Sequence of chain 1.A:
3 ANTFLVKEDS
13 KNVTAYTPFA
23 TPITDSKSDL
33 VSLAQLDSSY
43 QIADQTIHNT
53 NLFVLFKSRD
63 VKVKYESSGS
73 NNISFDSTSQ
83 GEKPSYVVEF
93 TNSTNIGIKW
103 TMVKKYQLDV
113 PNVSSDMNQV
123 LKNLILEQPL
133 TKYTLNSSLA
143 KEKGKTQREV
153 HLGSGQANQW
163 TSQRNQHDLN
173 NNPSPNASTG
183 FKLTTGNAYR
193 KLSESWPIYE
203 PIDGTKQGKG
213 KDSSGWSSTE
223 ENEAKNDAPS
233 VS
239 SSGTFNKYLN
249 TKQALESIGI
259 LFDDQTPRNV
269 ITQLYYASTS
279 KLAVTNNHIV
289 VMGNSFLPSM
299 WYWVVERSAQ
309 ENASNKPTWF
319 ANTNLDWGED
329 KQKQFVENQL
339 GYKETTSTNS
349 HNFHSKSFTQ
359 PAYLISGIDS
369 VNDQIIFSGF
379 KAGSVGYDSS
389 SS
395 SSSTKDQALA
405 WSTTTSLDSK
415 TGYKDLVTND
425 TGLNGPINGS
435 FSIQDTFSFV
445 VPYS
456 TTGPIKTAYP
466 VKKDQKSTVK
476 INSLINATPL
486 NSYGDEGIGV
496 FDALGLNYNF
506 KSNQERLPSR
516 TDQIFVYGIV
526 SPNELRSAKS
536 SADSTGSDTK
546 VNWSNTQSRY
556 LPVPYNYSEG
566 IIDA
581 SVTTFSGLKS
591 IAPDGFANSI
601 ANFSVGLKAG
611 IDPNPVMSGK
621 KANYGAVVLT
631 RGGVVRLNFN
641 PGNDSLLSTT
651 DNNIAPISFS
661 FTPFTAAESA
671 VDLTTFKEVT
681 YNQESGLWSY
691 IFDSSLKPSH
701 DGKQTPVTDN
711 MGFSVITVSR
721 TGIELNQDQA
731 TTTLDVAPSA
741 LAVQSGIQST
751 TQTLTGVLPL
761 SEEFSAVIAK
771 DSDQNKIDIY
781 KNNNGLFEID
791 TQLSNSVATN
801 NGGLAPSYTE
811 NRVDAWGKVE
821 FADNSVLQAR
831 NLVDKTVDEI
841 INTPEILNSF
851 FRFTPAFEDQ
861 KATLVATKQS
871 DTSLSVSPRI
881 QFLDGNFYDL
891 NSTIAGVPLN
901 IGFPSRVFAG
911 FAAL

The protein below binds the small molecule below.
Small molecule (SMILES): CC(=O)N[C@H]1[C@H]([C@H](O)[C@H](O)CO)O[C@@](O[C@H]2[C@@H](O)[C@@H](CO)OC[C@@H]2O)(C(=O)O)C[C@@H]1O

Binding-site contacts:
Ligand atom O10 contacts residue SER176 of chain 1.A at 3.7 Å.
Ligand atom C4 contacts residue ASN178 of chain 1.A at 3.8 Å.
Ligand atom C11 contacts residue SER176 of chain 1.A at 3.3 Å.
Ligand atom N5 contacts residue PHE435 of chain 1.A at 3.8 Å.
Ligand atom O7 contacts residue PRO175 of chain 1.A at 2.2 Å (h-bond).
Ligand atom O1A contacts residue PHE435 of chain 1.A at 3.5 Å.
Ligand atom O10 contacts residue PRO177 of chain 1.A at 3.4 Å.
Ligand atom O1A contacts residue SER436 of chain 1.A at 3.1 Å (h-bond).
Ligand atom C1 contacts residue PHE435 of chain 1.A at 4.0 Å (hydrophobic).
Ligand atom O8 contacts residue PHE435 of chain 1.A at 3.8 Å.
Ligand atom C6 contacts residue BGC1 of chain 1.D at 4.0 Å.
Ligand atom O4 contacts residue SER434 of chain 1.A at 4.0 Å.
Ligand atom C4 contacts residue SER434 of chain 1.A at 3.3 Å.
Ligand atom O4 contacts residue ASN178 of chain 1.A at 2.7 Å (h-bond).
Ligand atom O10 contacts residue ASN178 of chain 1.A at 2.8 Å (h-bond).
Ligand atom O9 contacts residue TYR447 of chain 1.A at 3.2 Å (h-bond).
Ligand atom C9 contacts residue PRO175 of chain 1.A at 3.9 Å (hydrophobic).
Ligand atom C7 contacts residue PHE435 of chain 1.A at 3.7 Å (hydrophobic).
Ligand atom C5 contacts residue SER434 of chain 1.A at 3.6 Å.
Ligand atom C10 contacts residue SER434 of chain 1.A at 3.9 Å.
Ligand atom C1 contacts residue SER436 of chain 1.A at 3.6 Å.
Ligand atom N5 contacts residue PRO175 of chain 1.A at 4.0 Å.
Ligand atom C10 contacts residue PRO175 of chain 1.A at 4.0 Å (hydrophobic).
Ligand atom C10 contacts residue SER176 of chain 1.A at 3.6 Å.
Ligand atom O2 contacts residue BGC1 of chain 1.D at 3.0 Å (h-bond).
Ligand atom C2 contacts residue BGC1 of chain 1.D at 2.4 Å.
Ligand atom C5 contacts residue BGC1 of chain 1.D at 3.2 Å.
Ligand atom O5 contacts residue BGC1 of chain 1.D at 2.0 Å (h-bond).
Ligand atom C6 contacts residue SER434 of chain 1.A at 3.9 Å.
Ligand atom C7 contacts residue PRO175 of chain 1.A at 3.1 Å (hydrophobic).
Ligand atom C10 contacts residue ASN178 of chain 1.A at 3.9 Å.
Ligand atom C11 contacts residue ALA179 of chain 1.A at 3.9 Å (hydrophobic).
Ligand atom C3 contacts residue BGC1 of chain 1.D at 3.5 Å.
Ligand atom C11 contacts residue PHE435 of chain 1.A at 3.5 Å (hydrophobic).
Ligand atom C8 contacts residue PRO175 of chain 1.A at 4.0 Å (hydrophobic).
Ligand atom O1B contacts residue SER436 of chain 1.A at 3.3 Å (h-bond).
Ligand atom N5 contacts residue SER434 of chain 1.A at 3.1 Å (h-bond).
Ligand atom C4 contacts residue BGC1 of chain 1.D at 3.9 Å.
Ligand atom O7 contacts residue PRO177 of chain 1.A at 4.0 Å.
Ligand atom C1 contacts residue BGC1 of chain 1.D at 1.1 Å.